This protein binds this small molecule.
Small molecule (SMILES): O=C1CN(Cc2ccccc2)c2ccccc2N1

Sequence of chain 5.A:
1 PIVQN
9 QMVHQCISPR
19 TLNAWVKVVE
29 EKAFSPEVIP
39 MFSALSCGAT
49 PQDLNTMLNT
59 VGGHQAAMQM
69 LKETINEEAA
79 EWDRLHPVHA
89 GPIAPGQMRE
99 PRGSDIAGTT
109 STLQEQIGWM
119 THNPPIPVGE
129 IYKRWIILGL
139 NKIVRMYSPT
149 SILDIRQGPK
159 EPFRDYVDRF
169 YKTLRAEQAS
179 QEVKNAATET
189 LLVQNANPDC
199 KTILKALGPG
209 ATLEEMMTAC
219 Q

Binding-site contacts:
Ligand atom N9 contacts residue ASN53 of chain 1.A at 3.8 Å.
Ligand atom O14 contacts residue ASN57 of chain 1.A at 3.3 Å (h-bond).
Ligand atom N9 contacts residue ASN57 of chain 1.A at 2.7 Å (h-bond).
Ligand atom C11 contacts residue LEU56 of chain 1.A at 3.9 Å (hydrophobic).
Ligand atom C18 contacts residue ASN74 of chain 1.A at 3.8 Å.
Ligand atom C13 contacts residue LYS70 of chain 1.A at 4.0 Å.
Ligand atom C2 contacts residue ASN53 of chain 1.A at 3.6 Å.
Ligand atom C5 contacts residue ASN53 of chain 1.A at 3.9 Å.
Ligand atom C7 contacts residue THR107 of chain 1.A at 4.0 Å.
Ligand atom C16 contacts residue LYS70 of chain 1.A at 3.5 Å.
Ligand atom C3 contacts residue THR107 of chain 1.A at 3.8 Å.
Ligand atom O14 contacts residue ASN53 of chain 1.A at 3.7 Å.
Ligand atom C13 contacts residue THR107 of chain 1.A at 4.0 Å.
Ligand atom C17 contacts residue GLN179 of chain 5.A at 3.9 Å.
Ligand atom C8 contacts residue ASN53 of chain 1.A at 3.5 Å.
Ligand atom C2 contacts residue TYR130 of chain 1.A at 3.8 Å (hydrophobic).
Ligand atom C11 contacts residue LYS70 of chain 1.A at 3.5 Å.
Ligand atom C18 contacts residue GLN179 of chain 5.A at 4.0 Å.
Ligand atom C11 contacts residue MET66 of chain 1.A at 4.0 Å (hydrophobic).
Ligand atom C16 contacts residue EDO1 of chain 1.D at 3.9 Å.
Ligand atom C16 contacts residue ASN74 of chain 1.A at 3.2 Å.
Ligand atom C18 contacts residue LYS70 of chain 1.A at 3.7 Å.
Ligand atom C15 contacts residue LEU56 of chain 1.A at 3.9 Å (hydrophobic).
Ligand atom C6 contacts residue TYR130 of chain 1.A at 3.9 Å (hydrophobic).
Ligand atom C4 contacts residue ASN53 of chain 1.A at 3.2 Å.
Ligand atom C12 contacts residue ILE73 of chain 1.A at 3.7 Å (hydrophobic).
Ligand atom N1 contacts residue ASN53 of chain 1.A at 3.2 Å (h-bond).
Ligand atom C3 contacts residue ASN53 of chain 1.A at 3.9 Å.
Ligand atom C5 contacts residue ASN57 of chain 1.A at 3.4 Å.
Ligand atom C6 contacts residue LYS70 of chain 1.A at 3.6 Å.
Ligand atom C17 contacts residue LYS70 of chain 1.A at 3.9 Å.
Ligand atom C10 contacts residue ASN57 of chain 1.A at 3.2 Å.
Ligand atom C6 contacts residue ILE73 of chain 1.A at 3.8 Å (hydrophobic).
Ligand atom C3 contacts residue ALA105 of chain 1.A at 4.0 Å (hydrophobic).
Ligand atom C12 contacts residue EDO1 of chain 1.D at 3.7 Å.
Ligand atom C4 contacts residue THR107 of chain 1.A at 3.9 Å.
Ligand atom C10 contacts residue LEU56 of chain 1.A at 3.8 Å (hydrophobic).
Ligand atom C8 contacts residue ASN57 of chain 1.A at 3.8 Å.
Ligand atom C3 contacts residue TYR130 of chain 1.A at 3.2 Å (hydrophobic).
Ligand atom N1 contacts residue TYR130 of chain 1.A at 3.4 Å (h-bond).

Sequence of chain 1.A:
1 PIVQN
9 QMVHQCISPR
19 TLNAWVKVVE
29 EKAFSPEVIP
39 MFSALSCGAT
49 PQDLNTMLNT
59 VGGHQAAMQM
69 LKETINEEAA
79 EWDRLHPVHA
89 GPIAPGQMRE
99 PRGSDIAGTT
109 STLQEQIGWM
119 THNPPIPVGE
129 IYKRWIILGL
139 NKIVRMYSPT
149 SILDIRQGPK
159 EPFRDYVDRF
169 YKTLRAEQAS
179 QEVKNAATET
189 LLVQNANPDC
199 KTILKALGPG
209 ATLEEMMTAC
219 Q